The small molecule below binds the protein below.
Small molecule (SMILES): CC(=O)N[C@H]1[C@H]([C@H](O)[C@H](O)CO)O[C@@](O[C@H]2[C@@H](O)[C@@H](CO)O[C@@H](O[C@H]3[C@H](O)[C@@H](O)[C@@H](O)O[C@@H]3CO)[C@@H]2O)(C(=O)O)C[C@@H]1O

Sequence of chain 27.A:
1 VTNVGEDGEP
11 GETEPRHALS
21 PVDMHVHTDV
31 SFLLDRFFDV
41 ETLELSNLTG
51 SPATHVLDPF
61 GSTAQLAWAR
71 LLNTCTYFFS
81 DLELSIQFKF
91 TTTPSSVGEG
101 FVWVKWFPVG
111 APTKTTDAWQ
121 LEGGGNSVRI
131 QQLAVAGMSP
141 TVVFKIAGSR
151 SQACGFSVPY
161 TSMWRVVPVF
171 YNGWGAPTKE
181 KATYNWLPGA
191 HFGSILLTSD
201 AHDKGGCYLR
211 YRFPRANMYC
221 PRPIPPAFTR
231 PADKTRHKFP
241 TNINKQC

Sequence of chain 28.A:
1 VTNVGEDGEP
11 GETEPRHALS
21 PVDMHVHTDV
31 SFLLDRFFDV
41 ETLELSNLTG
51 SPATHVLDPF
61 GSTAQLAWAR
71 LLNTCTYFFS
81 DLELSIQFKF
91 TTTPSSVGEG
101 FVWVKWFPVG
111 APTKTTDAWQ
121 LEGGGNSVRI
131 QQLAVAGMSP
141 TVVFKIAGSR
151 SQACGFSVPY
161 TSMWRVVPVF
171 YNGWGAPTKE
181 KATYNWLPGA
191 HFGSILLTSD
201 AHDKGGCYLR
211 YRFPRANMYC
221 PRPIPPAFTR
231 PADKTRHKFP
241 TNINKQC

Binding-site contacts:
Ligand atom C10 contacts residue ALA118 of chain 27.A at 3.8 Å (hydrophobic).
Ligand atom C7 contacts residue ALA118 of chain 27.A at 3.6 Å (hydrophobic).
Ligand atom O1B contacts residue ARG129 of chain 27.A at 3.9 Å.
Ligand atom C8 contacts residue ALA118 of chain 27.A at 4.3 Å (hydrophobic).
Ligand atom O8 contacts residue ALA118 of chain 27.A at 3.8 Å.
Ligand atom O10 contacts residue ALA64 of chain 28.A at 3.8 Å.
Ligand atom C11 contacts residue GLN132 of chain 27.A at 4.3 Å.
Ligand atom C10 contacts residue GLN65 of chain 28.A at 4.5 Å.
Ligand atom C1 contacts residue ARG129 of chain 27.A at 4.0 Å.
Ligand atom O1A contacts residue ALA118 of chain 27.A at 4.5 Å.
Ligand atom O1A contacts residue ARG129 of chain 27.A at 3.3 Å (salt-bridge).
Ligand atom O10 contacts residue GLN65 of chain 28.A at 4.0 Å.
Ligand atom C5 contacts residue ALA118 of chain 27.A at 3.6 Å (hydrophobic).
Ligand atom O9 contacts residue GLN120 of chain 27.A at 3.5 Å (h-bond).
Ligand atom O8 contacts residue GLN120 of chain 27.A at 2.8 Å (h-bond).
Ligand atom C9 contacts residue TRP119 of chain 27.A at 4.3 Å (hydrophobic).
Ligand atom C6 contacts residue ALA118 of chain 27.A at 3.4 Å (hydrophobic).
Ligand atom O9 contacts residue THR42 of chain 28.A at 4.0 Å.
Ligand atom O8 contacts residue TRP119 of chain 27.A at 3.8 Å.
Ligand atom C4 contacts residue ALA118 of chain 27.A at 4.0 Å (hydrophobic).
Ligand atom C11 contacts residue TRP119 of chain 27.A at 4.4 Å (hydrophobic).
Ligand atom C8 contacts residue GLN120 of chain 27.A at 4.1 Å.
Ligand atom N5 contacts residue ALA118 of chain 27.A at 2.8 Å (h-bond).
Ligand atom C11 contacts residue ALA118 of chain 27.A at 3.9 Å (hydrophobic).
Ligand atom C10 contacts residue ALA64 of chain 28.A at 4.5 Å (hydrophobic).
Ligand atom C11 contacts residue GLN65 of chain 28.A at 3.7 Å.